The small molecule below binds the protein below.
Small molecule (SMILES): CC(=O)N[C@@H]1[C@@H](O)[C@H](O)[C@@H](CO)O[C@H]1O

Binding-site contacts:
Ligand atom C6 contacts residue ASN165 of chain 1.B at 4.4 Å.
Ligand atom O5 contacts residue ASN165 of chain 1.B at 2.4 Å (h-bond).
Ligand atom C1 contacts residue GLU132 of chain 1.B at 3.6 Å.
Ligand atom C5 contacts residue ASN165 of chain 1.B at 3.7 Å.
Ligand atom C3 contacts residue ASN165 of chain 1.B at 3.8 Å.
Ligand atom O5 contacts residue GLU132 of chain 1.B at 4.0 Å.
Ligand atom C4 contacts residue ASN165 of chain 1.B at 4.3 Å.
Ligand atom N2 contacts residue ASN165 of chain 1.B at 2.9 Å (h-bond).
Ligand atom C2 contacts residue ASN165 of chain 1.B at 2.5 Å.
Ligand atom C1 contacts residue ASN165 of chain 1.B at 1.4 Å.
Ligand atom C7 contacts residue ASN165 of chain 1.B at 3.9 Å.
Ligand atom O6 contacts residue ASN165 of chain 1.B at 3.8 Å.
Ligand atom O6 contacts residue ASN164 of chain 1.B at 4.3 Å.

Sequence of chain 1.B:
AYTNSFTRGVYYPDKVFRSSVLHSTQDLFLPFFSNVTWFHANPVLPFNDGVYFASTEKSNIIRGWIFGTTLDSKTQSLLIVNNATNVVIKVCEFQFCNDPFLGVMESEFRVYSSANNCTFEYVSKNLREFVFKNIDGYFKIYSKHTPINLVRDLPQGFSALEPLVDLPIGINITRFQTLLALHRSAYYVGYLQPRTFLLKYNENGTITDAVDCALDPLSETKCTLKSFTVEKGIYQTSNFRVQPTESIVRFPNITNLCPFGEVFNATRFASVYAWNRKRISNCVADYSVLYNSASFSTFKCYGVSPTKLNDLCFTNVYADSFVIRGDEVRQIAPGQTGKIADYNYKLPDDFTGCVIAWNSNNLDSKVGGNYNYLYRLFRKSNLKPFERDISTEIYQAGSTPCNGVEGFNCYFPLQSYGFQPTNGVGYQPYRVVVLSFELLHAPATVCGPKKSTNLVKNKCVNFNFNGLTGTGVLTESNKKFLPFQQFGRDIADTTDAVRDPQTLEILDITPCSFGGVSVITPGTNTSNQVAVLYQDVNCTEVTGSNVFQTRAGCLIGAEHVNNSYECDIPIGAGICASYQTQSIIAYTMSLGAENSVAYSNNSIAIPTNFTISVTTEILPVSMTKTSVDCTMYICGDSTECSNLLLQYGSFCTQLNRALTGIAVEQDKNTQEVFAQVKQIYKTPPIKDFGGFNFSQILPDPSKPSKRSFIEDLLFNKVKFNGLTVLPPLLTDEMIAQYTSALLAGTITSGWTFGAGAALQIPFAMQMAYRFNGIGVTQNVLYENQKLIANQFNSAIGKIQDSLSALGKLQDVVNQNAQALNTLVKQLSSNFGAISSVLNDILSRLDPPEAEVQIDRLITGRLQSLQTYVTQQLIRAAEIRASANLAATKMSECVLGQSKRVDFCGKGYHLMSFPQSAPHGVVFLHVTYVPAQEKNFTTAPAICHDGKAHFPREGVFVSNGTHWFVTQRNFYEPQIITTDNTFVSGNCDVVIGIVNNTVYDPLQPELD